Sequence of chain 1.A:
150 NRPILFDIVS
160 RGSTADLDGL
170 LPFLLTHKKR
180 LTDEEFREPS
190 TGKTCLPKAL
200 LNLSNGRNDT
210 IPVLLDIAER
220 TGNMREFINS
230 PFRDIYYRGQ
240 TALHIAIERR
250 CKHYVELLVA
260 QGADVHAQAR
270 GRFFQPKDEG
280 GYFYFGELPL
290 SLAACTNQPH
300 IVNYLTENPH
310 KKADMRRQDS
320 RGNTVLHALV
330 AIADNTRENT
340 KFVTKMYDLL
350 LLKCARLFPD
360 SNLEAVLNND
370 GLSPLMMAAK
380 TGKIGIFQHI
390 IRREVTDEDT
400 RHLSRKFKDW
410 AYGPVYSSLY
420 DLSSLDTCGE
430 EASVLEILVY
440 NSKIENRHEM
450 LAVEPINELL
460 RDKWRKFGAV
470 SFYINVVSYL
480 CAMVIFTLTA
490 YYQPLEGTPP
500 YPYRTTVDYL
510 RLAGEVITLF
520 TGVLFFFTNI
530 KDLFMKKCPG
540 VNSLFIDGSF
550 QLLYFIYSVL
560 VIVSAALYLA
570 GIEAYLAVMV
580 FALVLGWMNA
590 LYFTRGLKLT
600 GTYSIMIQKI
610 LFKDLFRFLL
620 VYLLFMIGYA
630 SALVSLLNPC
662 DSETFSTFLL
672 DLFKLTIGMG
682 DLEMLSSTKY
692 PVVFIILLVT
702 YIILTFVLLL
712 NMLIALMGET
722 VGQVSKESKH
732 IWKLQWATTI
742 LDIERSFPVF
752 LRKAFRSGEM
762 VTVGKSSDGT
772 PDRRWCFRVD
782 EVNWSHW

This protein binds this small molecule.
Small molecule (SMILES): CC(C)CCC[C@@H](C)[C@H]1CC[C@H]2[C@@H]3CC=C4C[C@@H](OC(=O)CCC(=O)O)CC[C@]4(C)[C@H]3CC[C@]12C

Binding-site contacts:
Ligand atom CAQ contacts residue PHE674 of chain 1.A at 4.1 Å (hydrophobic).
Ligand atom CAI contacts residue SER667 of chain 1.A at 3.6 Å.
Ligand atom CAK contacts residue LEU671 of chain 1.A at 4.1 Å (hydrophobic).
Ligand atom CAP contacts residue PHE674 of chain 1.A at 4.0 Å (hydrophobic).
Ligand atom CBG contacts residue LEU670 of chain 1.A at 4.5 Å (hydrophobic).
Ligand atom CAE contacts residue ILE696 of chain 1.D at 4.3 Å (hydrophobic).
Ligand atom OAF contacts residue GLU664 of chain 1.A at 4.2 Å.
Ligand atom CBB contacts residue VAL700 of chain 1.D at 4.1 Å (hydrophobic).
Ligand atom CAC contacts residue VAL700 of chain 1.D at 3.7 Å (hydrophobic).
Ligand atom CBA contacts residue ILE704 of chain 1.D at 4.0 Å (hydrophobic).
Ligand atom CAI contacts residue LEU671 of chain 1.A at 4.1 Å (hydrophobic).
Ligand atom CAI contacts residue LEU670 of chain 1.A at 4.4 Å (hydrophobic).
Ligand atom CAA contacts residue ILE704 of chain 1.D at 3.3 Å (hydrophobic).
Ligand atom CAR contacts residue VAL693 of chain 1.D at 3.6 Å (hydrophobic).
Ligand atom CAK contacts residue SER667 of chain 1.A at 4.4 Å.
Ligand atom CAB contacts residue MET625 of chain 1.A at 4.3 Å (hydrophobic).
Ligand atom CAA contacts residue LEU618 of chain 1.A at 4.1 Å (hydrophobic).
Ligand atom CAM contacts residue SER667 of chain 1.A at 3.6 Å.
Ligand atom CAT contacts residue VAL693 of chain 1.D at 3.9 Å (hydrophobic).
Ligand atom CAQ contacts residue LEU670 of chain 1.A at 4.0 Å (hydrophobic).
Ligand atom CAD contacts residue ILE696 of chain 1.D at 3.4 Å (hydrophobic).
Ligand atom CAB contacts residue TYR621 of chain 1.A at 3.4 Å (hydrophobic).
Ligand atom CAV contacts residue SER667 of chain 1.A at 4.4 Å.
Ligand atom CAK contacts residue LEU670 of chain 1.A at 3.5 Å (hydrophobic).
Ligand atom CAE contacts residue VAL700 of chain 1.D at 3.5 Å (hydrophobic).
Ligand atom CAZ contacts residue SER667 of chain 1.A at 4.4 Å.

Sequence of chain 1.D:
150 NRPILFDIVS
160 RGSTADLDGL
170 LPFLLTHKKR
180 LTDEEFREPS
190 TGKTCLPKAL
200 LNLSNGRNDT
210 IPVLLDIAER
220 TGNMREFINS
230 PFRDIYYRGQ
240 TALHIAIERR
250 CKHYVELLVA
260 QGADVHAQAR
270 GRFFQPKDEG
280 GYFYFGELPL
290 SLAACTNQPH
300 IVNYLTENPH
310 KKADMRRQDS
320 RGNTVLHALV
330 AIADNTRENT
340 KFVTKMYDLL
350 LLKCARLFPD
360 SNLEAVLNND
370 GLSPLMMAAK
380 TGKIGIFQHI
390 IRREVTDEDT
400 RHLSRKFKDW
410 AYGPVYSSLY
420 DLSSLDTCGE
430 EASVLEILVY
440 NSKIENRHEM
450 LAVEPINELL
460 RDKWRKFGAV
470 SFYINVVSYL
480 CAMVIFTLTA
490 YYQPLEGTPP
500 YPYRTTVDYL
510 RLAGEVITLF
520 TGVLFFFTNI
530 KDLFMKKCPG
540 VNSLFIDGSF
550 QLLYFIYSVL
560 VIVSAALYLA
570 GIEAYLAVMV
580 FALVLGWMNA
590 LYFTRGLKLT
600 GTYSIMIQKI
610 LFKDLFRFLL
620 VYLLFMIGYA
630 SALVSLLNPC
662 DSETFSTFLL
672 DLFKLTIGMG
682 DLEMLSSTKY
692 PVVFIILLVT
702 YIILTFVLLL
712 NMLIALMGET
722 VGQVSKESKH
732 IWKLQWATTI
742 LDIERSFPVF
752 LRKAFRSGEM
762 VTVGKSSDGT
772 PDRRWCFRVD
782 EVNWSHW